Binding-site contacts:
Ligand atom O5 contacts residue UDP1 of chain 1.Z at 3.4 Å (h-bond).
Ligand atom C3 contacts residue GLU334 of chain 1.E at 3.5 Å.
Ligand atom P contacts residue TYR333 of chain 1.E at 3.4 Å.
Ligand atom O2P contacts residue SER162 of chain 1.E at 3.1 Å (h-bond).
Ligand atom O3P contacts residue ARG108 of chain 1.E at 2.8 Å (salt-bridge).
Ligand atom P contacts residue SER162 of chain 1.E at 3.8 Å.
Ligand atom C2 contacts residue UDP1 of chain 1.Z at 3.4 Å.
Ligand atom C1 contacts residue UDP1 of chain 1.Z at 3.7 Å.
Ligand atom O3 contacts residue PRO335 of chain 1.E at 3.1 Å (h-bond).
Ligand atom O3 contacts residue GLN54 of chain 1.E at 3.3 Å (h-bond).
Ligand atom O5 contacts residue HIS161 of chain 1.E at 3.0 Å (h-bond).
Ligand atom O5 contacts residue ARG252 of chain 1.E at 3.6 Å.
Ligand atom O2P contacts residue TYR333 of chain 1.E at 2.6 Å (h-bond).
Ligand atom C2 contacts residue UDP1 of chain 1.Z at 3.5 Å.
Ligand atom C4 contacts residue HIS39 of chain 1.E at 3.8 Å.
Ligand atom O1P contacts residue LYS167 of chain 1.E at 3.2 Å.
Ligand atom O2 contacts residue UDP1 of chain 1.Z at 2.9 Å (h-bond).
Ligand atom C1 contacts residue UDP1 of chain 1.Z at 2.9 Å.
Ligand atom C4 contacts residue PRO335 of chain 1.E at 3.5 Å (hydrophobic).
Ligand atom O2 contacts residue UDP1 of chain 1.Z at 2.6 Å (h-bond).
Ligand atom O6 contacts residue ARG108 of chain 1.E at 3.2 Å (salt-bridge).
Ligand atom C2 contacts residue HIS161 of chain 1.E at 3.1 Å.
Ligand atom O2 contacts residue ARG256 of chain 1.E at 3.5 Å.
Ligand atom O3 contacts residue PHE336 of chain 1.E at 3.4 Å (h-bond).
Ligand atom O3P contacts residue LYS167 of chain 1.E at 3.1 Å (salt-bridge).
Ligand atom C1 contacts residue HIS161 of chain 1.E at 3.0 Å.
Ligand atom C6 contacts residue HIS161 of chain 1.E at 3.5 Å.
Ligand atom C4 contacts residue PHE336 of chain 1.E at 3.3 Å (hydrophobic).
Ligand atom O6 contacts residue HIS161 of chain 1.E at 2.3 Å (h-bond).
Ligand atom O1 contacts residue GLY53 of chain 1.E at 3.8 Å.
Ligand atom O4 contacts residue PHE336 of chain 1.E at 3.0 Å (h-bond).
Ligand atom O1P contacts residue ARG181 of chain 1.E at 2.8 Å (salt-bridge).
Ligand atom C3 contacts residue UDP1 of chain 1.Z at 3.3 Å.
Ligand atom O1 contacts residue GLY52 of chain 1.E at 3.7 Å.
Ligand atom O3P contacts residue TYR333 of chain 1.E at 3.5 Å (h-bond).
Ligand atom O4 contacts residue HIS39 of chain 1.E at 3.8 Å.
Ligand atom O3 contacts residue GLU334 of chain 1.E at 2.4 Å (salt-bridge).
Ligand atom O1P contacts residue SER162 of chain 1.E at 3.3 Å (h-bond).
Ligand atom O1P contacts residue TYR333 of chain 1.E at 3.7 Å.
Ligand atom O4 contacts residue UDP1 of chain 1.Z at 2.7 Å (h-bond).

Sequence of chain 1.E:
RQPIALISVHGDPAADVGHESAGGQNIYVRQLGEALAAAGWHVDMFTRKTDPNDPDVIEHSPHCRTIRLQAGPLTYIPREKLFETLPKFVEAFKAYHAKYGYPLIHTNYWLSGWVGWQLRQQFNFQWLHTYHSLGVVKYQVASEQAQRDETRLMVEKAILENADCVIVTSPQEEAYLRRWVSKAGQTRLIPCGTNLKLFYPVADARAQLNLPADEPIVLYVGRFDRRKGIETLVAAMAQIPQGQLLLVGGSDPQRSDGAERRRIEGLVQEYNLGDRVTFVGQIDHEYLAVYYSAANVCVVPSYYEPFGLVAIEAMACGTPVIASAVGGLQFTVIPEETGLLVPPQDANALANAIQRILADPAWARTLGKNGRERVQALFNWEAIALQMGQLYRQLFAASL

The small molecule below binds the protein below.
Small molecule (SMILES): O=P(O)(O)OC[C@H]1O[C@@](CO)(O[C@H]2O[C@H](CO)[C@@H](O)[C@H](O)[C@H]2O)[C@@H](O)[C@@H]1O